Sequence of chain 1.A:
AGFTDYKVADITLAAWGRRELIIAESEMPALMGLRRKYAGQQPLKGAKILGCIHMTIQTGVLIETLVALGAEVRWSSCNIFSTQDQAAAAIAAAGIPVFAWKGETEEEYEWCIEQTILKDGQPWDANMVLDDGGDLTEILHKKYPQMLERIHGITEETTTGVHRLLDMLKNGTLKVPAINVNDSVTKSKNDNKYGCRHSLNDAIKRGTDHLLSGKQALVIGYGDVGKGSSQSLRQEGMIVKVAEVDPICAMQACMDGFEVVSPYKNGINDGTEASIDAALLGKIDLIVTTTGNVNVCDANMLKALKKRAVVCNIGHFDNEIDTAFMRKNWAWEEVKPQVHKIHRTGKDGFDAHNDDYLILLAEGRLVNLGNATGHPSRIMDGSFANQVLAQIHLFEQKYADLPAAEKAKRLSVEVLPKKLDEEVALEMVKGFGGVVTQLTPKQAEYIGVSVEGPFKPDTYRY

A small-molecule ligand and the protein it binds are described below.
Small molecule (SMILES): Cc1cc(CNCCS(C)(=O)=O)ccc1Br

Binding-site contacts:
Ligand atom C3 contacts residue LEU399 of chain 1.A at 4.4 Å (hydrophobic).
Ligand atom O1 contacts residue GLU433 of chain 1.A at 3.3 Å (salt-bridge).
Ligand atom C3 contacts residue LEU44 of chain 1.A at 4.2 Å (hydrophobic).
Ligand atom C4 contacts residue LEU44 of chain 1.A at 4.1 Å (hydrophobic).
Ligand atom C contacts residue LEU44 of chain 1.A at 4.1 Å (hydrophobic).
Ligand atom C2 contacts residue GLU433 of chain 1.A at 3.5 Å.
Ligand atom C3 contacts residue GLU433 of chain 1.A at 3.4 Å.
Ligand atom C2 contacts residue LEU44 of chain 1.A at 4.0 Å (hydrophobic).
Ligand atom N contacts residue LYS47 of chain 1.A at 3.1 Å (salt-bridge).
Ligand atom C7 contacts residue LYS47 of chain 1.A at 4.3 Å.
Ligand atom N contacts residue TYR48 of chain 1.A at 3.9 Å.
Ligand atom C contacts residue GLU433 of chain 1.A at 4.0 Å.
Ligand atom S contacts residue GLU433 of chain 1.A at 4.1 Å.
Ligand atom C1 contacts residue LEU44 of chain 1.A at 3.6 Å (hydrophobic).
Ligand atom C contacts residue GLU437 of chain 1.A at 4.3 Å.
Ligand atom C8 contacts residue LYS47 of chain 1.A at 3.9 Å.
Ligand atom C7 contacts residue TYR48 of chain 1.A at 3.9 Å (hydrophobic).
Ligand atom C5 contacts residue LEU44 of chain 1.A at 3.7 Å (hydrophobic).
Ligand atom C7 contacts residue GLU433 of chain 1.A at 3.0 Å.
Ligand atom C5 contacts residue LYS47 of chain 1.A at 3.7 Å.
Ligand atom C4 contacts residue LYS47 of chain 1.A at 3.5 Å.
Ligand atom C9 contacts residue LYS47 of chain 1.A at 3.6 Å.
Ligand atom C3 contacts residue TYR48 of chain 1.A at 4.5 Å (hydrophobic).
Ligand atom C8 contacts residue GLU433 of chain 1.A at 3.2 Å.
Ligand atom BR contacts residue GLU437 of chain 1.A at 3.9 Å.
Ligand atom N contacts residue GLU433 of chain 1.A at 3.1 Å (salt-bridge).
Ligand atom C contacts residue VAL434 of chain 1.A at 3.7 Å (hydrophobic).
Ligand atom O1 contacts residue LYS429 of chain 1.A at 4.2 Å.
Ligand atom BR contacts residue LEU44 of chain 1.A at 3.7 Å.
Ligand atom C9 contacts residue GLU433 of chain 1.A at 3.6 Å.
Ligand atom C4 contacts residue GLU433 of chain 1.A at 4.3 Å.
Ligand atom C4 contacts residue TYR48 of chain 1.A at 4.2 Å (hydrophobic).
Ligand atom C2 contacts residue LEU399 of chain 1.A at 4.3 Å (hydrophobic).
Ligand atom C7 contacts residue LEU430 of chain 1.A at 3.8 Å (hydrophobic).
Ligand atom C7 contacts residue LEU399 of chain 1.A at 4.3 Å (hydrophobic).
Ligand atom C6 contacts residue LEU44 of chain 1.A at 3.4 Å (hydrophobic).
Ligand atom BR contacts residue ALA40 of chain 1.A at 3.6 Å.
Ligand atom C8 contacts residue LEU430 of chain 1.A at 4.1 Å (hydrophobic).
Ligand atom BR contacts residue GLY43 of chain 1.A at 3.8 Å.